Sequence of chain 1.A:
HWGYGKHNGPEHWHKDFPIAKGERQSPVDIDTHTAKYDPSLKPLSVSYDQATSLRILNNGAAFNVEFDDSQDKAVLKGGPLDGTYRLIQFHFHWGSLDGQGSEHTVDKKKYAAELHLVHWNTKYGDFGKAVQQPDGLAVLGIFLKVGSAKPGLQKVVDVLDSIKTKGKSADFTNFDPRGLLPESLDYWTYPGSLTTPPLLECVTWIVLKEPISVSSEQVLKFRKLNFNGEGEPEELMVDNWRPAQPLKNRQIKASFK

The protein below binds the small molecule below.
Small molecule (SMILES): Cc1c[nH]cn1

Binding-site contacts:
Ligand atom CD2 contacts residue 4MZ1 of chain 1.K at 0.6 Å.
Ligand atom CG contacts residue ILE91 of chain 1.A at 3.8 Å (hydrophobic).
Ligand atom CD2 contacts residue ILE91 of chain 1.A at 4.0 Å (hydrophobic).
Ligand atom CD2 contacts residue GLU69 of chain 1.A at 4.5 Å.
Ligand atom NE2 contacts residue 4MZ1 of chain 1.K at 0.7 Å.
Ligand atom C4 contacts residue PHE70 of chain 1.A at 3.5 Å (hydrophobic).
Ligand atom NE2 contacts residue ILE91 of chain 1.A at 4.4 Å.
Ligand atom C4 contacts residue ILE91 of chain 1.A at 3.7 Å (hydrophobic).
Ligand atom ND1 contacts residue ILE91 of chain 1.A at 4.1 Å.
Ligand atom ND1 contacts residue 4MZ1 of chain 1.K at 0.4 Å.
Ligand atom CE1 contacts residue ILE91 of chain 1.A at 4.5 Å (hydrophobic).
Ligand atom C4 contacts residue 4MZ1 of chain 1.K at 1.4 Å.
Ligand atom CE1 contacts residue 4MZ1 of chain 1.K at 0.6 Å.
Ligand atom CG contacts residue 4MZ1 of chain 1.K at 0.3 Å.
Ligand atom C4 contacts residue ASP72 of chain 1.A at 3.6 Å.